Binding-site contacts:
Ligand atom O15 contacts residue VAL91 of chain 1.A at 4.3 Å.
Ligand atom C1 contacts residue TRP26 of chain 1.A at 3.8 Å (hydrophobic).
Ligand atom N14 contacts residue ASN85 of chain 1.A at 2.8 Å (h-bond).
Ligand atom N14 contacts residue TYR84 of chain 1.A at 4.3 Å.
Ligand atom C12 contacts residue VAL32 of chain 1.A at 3.8 Å (hydrophobic).
Ligand atom C10 contacts residue VAL32 of chain 1.A at 3.7 Å (hydrophobic).
Ligand atom C8 contacts residue VAL91 of chain 1.A at 4.1 Å (hydrophobic).
Ligand atom C11 contacts residue ASN85 of chain 1.A at 3.5 Å.
Ligand atom C3 contacts residue TRP26 of chain 1.A at 3.9 Å (hydrophobic).
Ligand atom C8 contacts residue VAL32 of chain 1.A at 4.2 Å (hydrophobic).
Ligand atom C10 contacts residue PRO27 of chain 1.A at 3.6 Å (hydrophobic).
Ligand atom C6 contacts residue VAL32 of chain 1.A at 4.5 Å (hydrophobic).
Ligand atom C2 contacts residue TRP26 of chain 1.A at 4.1 Å (hydrophobic).
Ligand atom C12 contacts residue VAL91 of chain 1.A at 4.3 Å (hydrophobic).
Ligand atom N14 contacts residue LEU39 of chain 1.A at 4.2 Å.
Ligand atom O15 contacts residue TYR42 of chain 1.A at 4.3 Å.
Ligand atom C3 contacts residue PRO27 of chain 1.A at 4.4 Å (hydrophobic).
Ligand atom N13 contacts residue VAL32 of chain 1.A at 4.0 Å.
Ligand atom C5 contacts residue TRP26 of chain 1.A at 4.3 Å (hydrophobic).
Ligand atom C5 contacts residue PRO27 of chain 1.A at 3.6 Å (hydrophobic).
Ligand atom C10 contacts residue VAL91 of chain 1.A at 4.1 Å (hydrophobic).
Ligand atom C9 contacts residue PRO27 of chain 1.A at 3.9 Å (hydrophobic).
Ligand atom O15 contacts residue ASN85 of chain 1.A at 2.8 Å (h-bond).
Ligand atom N14 contacts residue VAL91 of chain 1.A at 3.9 Å.
Ligand atom C11 contacts residue VAL91 of chain 1.A at 4.1 Å (hydrophobic).
Ligand atom O15 contacts residue CYS81 of chain 1.A at 4.2 Å.
Ligand atom C12 contacts residue PHE28 of chain 1.A at 3.7 Å (hydrophobic).
Ligand atom N13 contacts residue PRO27 of chain 1.A at 2.8 Å (h-bond).
Ligand atom O15 contacts residue TYR84 of chain 1.A at 4.3 Å.
Ligand atom C12 contacts residue PRO27 of chain 1.A at 3.5 Å (hydrophobic).
Ligand atom C7 contacts residue PRO27 of chain 1.A at 4.2 Å (hydrophobic).

Sequence of chain 1.A:
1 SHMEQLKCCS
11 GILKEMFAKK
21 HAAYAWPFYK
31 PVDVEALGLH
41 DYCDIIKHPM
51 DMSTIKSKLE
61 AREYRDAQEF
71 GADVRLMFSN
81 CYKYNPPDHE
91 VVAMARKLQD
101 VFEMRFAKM

The small molecule below binds the protein below.
Small molecule (SMILES): Cc1[nH]c(-c2ccccc2)cc1C(N)=O